Sequence of chain 2.C:
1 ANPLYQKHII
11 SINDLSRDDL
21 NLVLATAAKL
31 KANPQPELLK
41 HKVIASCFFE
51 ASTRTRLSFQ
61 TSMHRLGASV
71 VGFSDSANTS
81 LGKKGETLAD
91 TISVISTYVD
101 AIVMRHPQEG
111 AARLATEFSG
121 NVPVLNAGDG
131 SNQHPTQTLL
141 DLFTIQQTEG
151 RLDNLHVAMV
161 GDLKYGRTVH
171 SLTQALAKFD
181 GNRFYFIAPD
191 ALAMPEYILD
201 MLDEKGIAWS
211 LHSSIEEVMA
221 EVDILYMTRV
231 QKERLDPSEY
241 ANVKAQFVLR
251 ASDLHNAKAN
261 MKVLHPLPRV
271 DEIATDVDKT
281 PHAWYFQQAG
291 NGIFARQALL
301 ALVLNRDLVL

Sequence of chain 1.C:
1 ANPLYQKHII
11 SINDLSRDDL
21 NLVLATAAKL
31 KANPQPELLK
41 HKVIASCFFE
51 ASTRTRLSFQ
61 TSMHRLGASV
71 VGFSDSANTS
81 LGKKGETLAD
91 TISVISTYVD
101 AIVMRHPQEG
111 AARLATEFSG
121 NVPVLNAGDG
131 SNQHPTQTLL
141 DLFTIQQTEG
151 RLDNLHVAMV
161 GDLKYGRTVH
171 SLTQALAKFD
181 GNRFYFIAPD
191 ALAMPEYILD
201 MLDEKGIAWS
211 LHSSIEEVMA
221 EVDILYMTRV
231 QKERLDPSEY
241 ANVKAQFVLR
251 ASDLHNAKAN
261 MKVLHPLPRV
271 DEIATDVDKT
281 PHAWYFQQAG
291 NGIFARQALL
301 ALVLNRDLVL

Binding-site contacts:
Ligand atom O1 contacts residue MLI1 of chain 2.H at 3.2 Å (h-bond).
Ligand atom O1P contacts residue SER52 of chain 2.C at 3.9 Å.
Ligand atom O1 contacts residue THR55 of chain 2.C at 2.7 Å (h-bond).
Ligand atom P contacts residue SER80 of chain 1.C at 3.6 Å.
Ligand atom O2P contacts residue THR53 of chain 2.C at 3.0 Å (h-bond).
Ligand atom N1 contacts residue LEU267 of chain 2.C at 3.4 Å (h-bond).
Ligand atom C1 contacts residue ARG105 of chain 2.C at 4.1 Å.
Ligand atom O1P contacts residue MLI1 of chain 2.H at 3.7 Å.
Ligand atom O2P contacts residue THR55 of chain 2.C at 4.1 Å.
Ligand atom P contacts residue THR55 of chain 2.C at 4.0 Å.
Ligand atom C1 contacts residue THR55 of chain 2.C at 3.7 Å.
Ligand atom N1 contacts residue PRO266 of chain 2.C at 3.8 Å.
Ligand atom C1 contacts residue GLN137 of chain 2.C at 4.2 Å.
Ligand atom N1 contacts residue MLI1 of chain 2.H at 3.0 Å (h-bond).
Ligand atom C1P contacts residue MLI1 of chain 2.H at 4.1 Å.
Ligand atom O2P contacts residue SER80 of chain 1.C at 3.2 Å (h-bond).
Ligand atom O2P contacts residue ARG54 of chain 2.C at 2.9 Å (salt-bridge).
Ligand atom N1 contacts residue HIS134 of chain 2.C at 3.6 Å.
Ligand atom O3P contacts residue ARG105 of chain 2.C at 2.7 Å (salt-bridge).
Ligand atom O1P contacts residue LYS84 of chain 1.C at 3.0 Å.
Ligand atom O3P contacts residue SER52 of chain 2.C at 2.4 Å (h-bond).
Ligand atom C1 contacts residue HIS134 of chain 2.C at 3.7 Å.
Ligand atom P contacts residue THR53 of chain 2.C at 3.8 Å.
Ligand atom C1 contacts residue LEU267 of chain 2.C at 3.9 Å (hydrophobic).
Ligand atom O1P contacts residue ALA51 of chain 2.C at 3.6 Å (h-bond).
Ligand atom O3P contacts residue THR55 of chain 2.C at 2.7 Å (h-bond).
Ligand atom O1P contacts residue ARG105 of chain 2.C at 2.7 Å (salt-bridge).
Ligand atom O3P contacts residue ARG54 of chain 2.C at 3.7 Å.
Ligand atom O1 contacts residue HIS134 of chain 2.C at 3.0 Å (h-bond).
Ligand atom C1P contacts residue LEU267 of chain 2.C at 3.3 Å (hydrophobic).
Ligand atom O3P contacts residue THR53 of chain 2.C at 3.9 Å.
Ligand atom N1 contacts residue GLN137 of chain 2.C at 3.3 Å (h-bond).
Ligand atom O2P contacts residue SER52 of chain 2.C at 4.0 Å.
Ligand atom P contacts residue SER52 of chain 2.C at 3.6 Å.
Ligand atom P contacts residue ARG105 of chain 2.C at 3.2 Å.
Ligand atom C1 contacts residue MLI1 of chain 2.H at 3.4 Å.
Ligand atom C1P contacts residue ARG54 of chain 2.C at 3.3 Å.
Ligand atom O1 contacts residue ARG105 of chain 2.C at 3.0 Å (salt-bridge).
Ligand atom P contacts residue ARG54 of chain 2.C at 4.0 Å.
Ligand atom O1P contacts residue SER80 of chain 1.C at 3.0 Å (h-bond).

This small molecule binds to this protein.
Small molecule (SMILES): NC(=O)CP(=O)(O)O